Sequence of chain 1.F:
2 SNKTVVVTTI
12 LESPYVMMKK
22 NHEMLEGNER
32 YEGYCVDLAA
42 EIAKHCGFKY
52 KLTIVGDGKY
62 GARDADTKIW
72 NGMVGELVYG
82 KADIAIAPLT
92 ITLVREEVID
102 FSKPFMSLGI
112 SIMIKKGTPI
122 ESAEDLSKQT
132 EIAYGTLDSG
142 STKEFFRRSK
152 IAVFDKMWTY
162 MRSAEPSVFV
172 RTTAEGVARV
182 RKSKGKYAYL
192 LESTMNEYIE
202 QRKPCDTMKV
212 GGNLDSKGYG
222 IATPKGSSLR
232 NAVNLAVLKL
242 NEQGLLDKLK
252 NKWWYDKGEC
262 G

This small molecule binds to this protein.
Small molecule (SMILES): CC1=CN2CCS(=O)(=O)N=C2C(c2ccc(OC3CCCCC3)cc2)=N1

Sequence of chain 1.E:
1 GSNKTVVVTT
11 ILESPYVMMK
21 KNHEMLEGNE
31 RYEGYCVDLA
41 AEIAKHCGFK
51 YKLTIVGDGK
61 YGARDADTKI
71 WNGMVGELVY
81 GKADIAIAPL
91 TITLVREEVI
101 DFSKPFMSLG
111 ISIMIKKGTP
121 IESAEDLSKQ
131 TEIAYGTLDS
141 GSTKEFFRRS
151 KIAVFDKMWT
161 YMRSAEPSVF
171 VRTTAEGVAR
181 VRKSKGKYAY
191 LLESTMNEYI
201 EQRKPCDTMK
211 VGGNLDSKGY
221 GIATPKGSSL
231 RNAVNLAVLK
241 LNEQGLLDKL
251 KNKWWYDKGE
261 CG

Binding-site contacts:
Ligand atom C5 contacts residue PRO105 of chain 1.F at 3.8 Å (hydrophobic).
Ligand atom N22 contacts residue SER217 of chain 1.E at 3.7 Å.
Ligand atom C7 contacts residue SER217 of chain 1.E at 3.4 Å.
Ligand atom C15 contacts residue SER217 of chain 1.F at 3.3 Å.
Ligand atom O24 contacts residue ILE92 of chain 1.E at 3.7 Å.
Ligand atom C7 contacts residue ASN242 of chain 1.F at 3.7 Å.
Ligand atom C17 contacts residue PRO105 of chain 1.F at 3.2 Å (hydrophobic).
Ligand atom C19 contacts residue PHE106 of chain 1.F at 3.6 Å (hydrophobic).
Ligand atom N22 contacts residue PRO105 of chain 1.F at 3.4 Å (h-bond).
Ligand atom O24 contacts residue GLY219 of chain 1.E at 2.8 Å (h-bond).
Ligand atom C17 contacts residue LEU239 of chain 1.F at 3.8 Å (hydrophobic).
Ligand atom C11 contacts residue ASN242 of chain 1.E at 3.4 Å.
Ligand atom C12 contacts residue ASN242 of chain 1.E at 3.5 Å.
Ligand atom C14 contacts residue PRO105 of chain 1.E at 3.5 Å (hydrophobic).
Ligand atom C16 contacts residue ASN242 of chain 1.F at 3.3 Å.
Ligand atom N21 contacts residue GLY219 of chain 1.E at 3.8 Å.
Ligand atom C1 contacts residue LYS218 of chain 1.E at 3.6 Å.
Ligand atom C4 contacts residue PRO105 of chain 1.F at 3.8 Å (hydrophobic).
Ligand atom O23 contacts residue ILE92 of chain 1.E at 3.5 Å.
Ligand atom C12 contacts residue PRO105 of chain 1.E at 3.4 Å (hydrophobic).
Ligand atom O23 contacts residue LYS104 of chain 1.F at 3.6 Å.
Ligand atom O24 contacts residue LYS218 of chain 1.E at 3.5 Å.
Ligand atom C3 contacts residue PRO105 of chain 1.E at 3.5 Å (hydrophobic).
Ligand atom O23 contacts residue PRO105 of chain 1.F at 3.4 Å.
Ligand atom C2 contacts residue PRO105 of chain 1.F at 3.5 Å (hydrophobic).
Ligand atom C1 contacts residue PRO105 of chain 1.E at 3.8 Å (hydrophobic).
Ligand atom N21 contacts residue LYS218 of chain 1.E at 3.8 Å.
Ligand atom C14 contacts residue ASN242 of chain 1.E at 3.7 Å.
Ligand atom C4 contacts residue LYS218 of chain 1.F at 3.5 Å.
Ligand atom N21 contacts residue PRO105 of chain 1.F at 3.6 Å.
Ligand atom O25 contacts residue LYS218 of chain 1.F at 3.8 Å.
Ligand atom O23 contacts residue PRO105 of chain 1.E at 3.5 Å.
Ligand atom C10 contacts residue LYS218 of chain 1.E at 3.8 Å.
Ligand atom C10 contacts residue PRO105 of chain 1.F at 3.8 Å (hydrophobic).
Ligand atom C9 contacts residue SER217 of chain 1.E at 3.8 Å.
Ligand atom N22 contacts residue ASN242 of chain 1.F at 3.8 Å.
Ligand atom C7 contacts residue PRO105 of chain 1.F at 3.6 Å (hydrophobic).
Ligand atom C14 contacts residue SER217 of chain 1.F at 3.6 Å.
Ligand atom C16 contacts residue PRO105 of chain 1.F at 3.5 Å (hydrophobic).
Ligand atom C11 contacts residue PHE106 of chain 1.E at 3.8 Å (hydrophobic).